Sequence of chain 1.A:
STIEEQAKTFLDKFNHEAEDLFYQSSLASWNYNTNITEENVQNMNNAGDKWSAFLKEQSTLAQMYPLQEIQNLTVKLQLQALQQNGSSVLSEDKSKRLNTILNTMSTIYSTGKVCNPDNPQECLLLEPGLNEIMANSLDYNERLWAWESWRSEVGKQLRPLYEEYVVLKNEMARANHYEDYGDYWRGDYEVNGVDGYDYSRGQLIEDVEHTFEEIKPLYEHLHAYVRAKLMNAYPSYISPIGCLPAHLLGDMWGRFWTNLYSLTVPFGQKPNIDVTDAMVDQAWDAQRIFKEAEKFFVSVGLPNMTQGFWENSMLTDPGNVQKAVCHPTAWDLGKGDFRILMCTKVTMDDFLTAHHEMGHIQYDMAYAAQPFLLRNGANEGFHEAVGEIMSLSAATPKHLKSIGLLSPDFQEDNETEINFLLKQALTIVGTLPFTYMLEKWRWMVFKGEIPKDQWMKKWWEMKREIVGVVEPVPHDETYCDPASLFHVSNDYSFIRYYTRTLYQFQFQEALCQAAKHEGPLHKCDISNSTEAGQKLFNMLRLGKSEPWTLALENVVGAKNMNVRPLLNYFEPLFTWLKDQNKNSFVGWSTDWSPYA

A small-molecule ligand and the protein it binds are described below.
Small molecule (SMILES): CC(=O)N[C@@H]1[C@@H](O)[C@H](O)[C@@H](CO)O[C@H]1O

Binding-site contacts:
Ligand atom C7 contacts residue ASN304 of chain 1.A at 3.1 Å.
Ligand atom C1 contacts residue ASN304 of chain 1.A at 1.4 Å.
Ligand atom C2 contacts residue ASN304 of chain 1.A at 2.5 Å.
Ligand atom O5 contacts residue ASN304 of chain 1.A at 2.4 Å (h-bond).
Ligand atom C3 contacts residue ASN304 of chain 1.A at 3.8 Å.
Ligand atom C5 contacts residue ASN304 of chain 1.A at 3.7 Å.
Ligand atom N2 contacts residue VAL298 of chain 1.A at 4.3 Å.
Ligand atom C8 contacts residue ASN304 of chain 1.A at 4.3 Å.
Ligand atom C4 contacts residue ASN304 of chain 1.A at 4.2 Å.
Ligand atom N2 contacts residue ASN304 of chain 1.A at 2.9 Å (h-bond).
Ligand atom C8 contacts residue VAL298 of chain 1.A at 3.9 Å (hydrophobic).
Ligand atom O7 contacts residue ASN304 of chain 1.A at 2.9 Å (h-bond).